Sequence of chain 2.C:
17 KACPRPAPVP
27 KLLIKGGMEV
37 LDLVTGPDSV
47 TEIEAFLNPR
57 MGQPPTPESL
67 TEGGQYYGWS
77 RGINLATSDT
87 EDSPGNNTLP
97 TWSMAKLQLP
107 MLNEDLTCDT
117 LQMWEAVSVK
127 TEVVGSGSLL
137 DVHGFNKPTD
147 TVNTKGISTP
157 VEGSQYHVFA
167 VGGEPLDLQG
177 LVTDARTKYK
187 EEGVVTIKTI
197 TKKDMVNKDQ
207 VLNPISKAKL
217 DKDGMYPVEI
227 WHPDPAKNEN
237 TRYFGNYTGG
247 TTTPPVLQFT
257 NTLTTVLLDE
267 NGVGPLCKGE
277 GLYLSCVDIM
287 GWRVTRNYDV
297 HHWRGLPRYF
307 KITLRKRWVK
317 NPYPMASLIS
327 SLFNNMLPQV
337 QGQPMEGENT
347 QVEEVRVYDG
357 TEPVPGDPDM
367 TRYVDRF

Binding-site contacts:
Ligand atom O10 contacts residue THR291 of chain 2.C at 4.4 Å.
Ligand atom O1B contacts residue TYR72 of chain 2.C at 4.4 Å.
Ligand atom O8 contacts residue ARG77 of chain 2.C at 3.6 Å (salt-bridge).
Ligand atom O3 contacts residue GLY78 of chain 2.C at 3.4 Å.
Ligand atom O4 contacts residue TYR72 of chain 2.C at 3.8 Å.
Ligand atom C3 contacts residue GLY78 of chain 2.C at 3.9 Å.
Ligand atom C4 contacts residue GLY78 of chain 2.C at 3.2 Å.
Ligand atom O4 contacts residue ILE79 of chain 2.C at 3.7 Å.
Ligand atom C4 contacts residue HIS298 of chain 2.C at 3.8 Å.
Ligand atom O4 contacts residue THR291 of chain 2.C at 3.3 Å.
Ligand atom C6 contacts residue TYR72 of chain 2.C at 3.9 Å (hydrophobic).
Ligand atom C1 contacts residue GLY78 of chain 2.C at 4.2 Å.
Ligand atom O1A contacts residue GLY78 of chain 2.C at 3.8 Å.
Ligand atom C11 contacts residue TYR72 of chain 2.C at 4.3 Å (hydrophobic).
Ligand atom C1 contacts residue ARG77 of chain 2.C at 3.3 Å.
Ligand atom O4 contacts residue HIS298 of chain 2.C at 3.2 Å (h-bond).
Ligand atom C11 contacts residue ASP85 of chain 2.D at 4.0 Å.
Ligand atom C10 contacts residue TYR72 of chain 2.C at 4.0 Å (hydrophobic).
Ligand atom N5 contacts residue TYR72 of chain 2.C at 3.1 Å (h-bond).
Ligand atom C2 contacts residue ARG77 of chain 2.C at 4.4 Å.
Ligand atom C4 contacts residue TYR72 of chain 2.C at 3.4 Å (hydrophobic).
Ligand atom O6 contacts residue ASN93 of chain 2.C at 3.4 Å (h-bond).
Ligand atom O1A contacts residue TYR72 of chain 2.C at 3.6 Å.
Ligand atom C3 contacts residue GLY78 of chain 2.C at 4.3 Å.
Ligand atom O4 contacts residue ARG289 of chain 2.C at 4.5 Å.
Ligand atom C3 contacts residue HIS298 of chain 2.C at 3.5 Å.
Ligand atom O1A contacts residue ARG77 of chain 2.C at 3.0 Å (salt-bridge).
Ligand atom C6 contacts residue ASN93 of chain 2.C at 3.7 Å.
Ligand atom C3 contacts residue ARG77 of chain 2.C at 4.2 Å.
Ligand atom O3 contacts residue VAL296 of chain 2.C at 4.4 Å.
Ligand atom C1 contacts residue TYR72 of chain 2.C at 4.3 Å (hydrophobic).
Ligand atom O1A contacts residue HIS298 of chain 2.C at 4.3 Å.
Ligand atom O4 contacts residue GLY78 of chain 2.C at 3.1 Å.
Ligand atom O4 contacts residue ASN80 of chain 2.C at 4.3 Å.
Ligand atom O9 contacts residue ARG77 of chain 2.C at 3.8 Å.
Ligand atom O10 contacts residue ASN293 of chain 2.C at 4.5 Å.
Ligand atom C2 contacts residue GLY78 of chain 2.C at 4.1 Å.
Ligand atom C4 contacts residue ARG77 of chain 2.C at 4.4 Å.
Ligand atom O1B contacts residue ARG77 of chain 2.C at 2.7 Å (salt-bridge).
Ligand atom C5 contacts residue TYR72 of chain 2.C at 3.6 Å (hydrophobic).

Sequence of chain 2.D:
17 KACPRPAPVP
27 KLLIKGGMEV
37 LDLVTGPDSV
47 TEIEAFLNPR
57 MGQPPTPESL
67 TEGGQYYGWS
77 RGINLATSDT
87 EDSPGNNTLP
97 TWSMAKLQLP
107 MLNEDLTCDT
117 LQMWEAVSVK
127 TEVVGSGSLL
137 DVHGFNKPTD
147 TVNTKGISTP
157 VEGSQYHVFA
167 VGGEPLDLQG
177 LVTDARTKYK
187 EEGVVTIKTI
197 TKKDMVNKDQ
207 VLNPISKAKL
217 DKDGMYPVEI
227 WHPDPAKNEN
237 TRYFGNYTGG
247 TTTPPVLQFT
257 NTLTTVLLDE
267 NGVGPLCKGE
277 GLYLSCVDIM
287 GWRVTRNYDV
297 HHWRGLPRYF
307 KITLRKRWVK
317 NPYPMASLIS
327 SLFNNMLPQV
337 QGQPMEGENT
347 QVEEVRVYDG

The protein below binds the small molecule below.
Small molecule (SMILES): CC(=O)N[C@H]1[C@H]([C@H](O)[C@H](O)CO)O[C@@](O[C@H]2[C@@H](O)[C@@H](CO)O[C@@H](O[C@H]3[C@H](O)[C@@H](O)[C@H](O)O[C@@H]3CO)[C@@H]2O)(C(=O)O)C[C@@H]1O